Sequence of chain 1.A:
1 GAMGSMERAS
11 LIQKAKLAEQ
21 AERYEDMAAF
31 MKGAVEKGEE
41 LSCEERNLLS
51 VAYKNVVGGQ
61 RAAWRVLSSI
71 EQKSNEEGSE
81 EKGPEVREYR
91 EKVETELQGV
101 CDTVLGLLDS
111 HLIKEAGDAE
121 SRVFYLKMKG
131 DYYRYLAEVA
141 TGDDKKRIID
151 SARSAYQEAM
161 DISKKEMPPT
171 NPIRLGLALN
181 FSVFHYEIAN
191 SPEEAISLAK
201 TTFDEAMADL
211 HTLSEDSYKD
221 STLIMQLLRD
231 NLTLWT

This protein binds this small molecule.
Small molecule (SMILES): CC(C)[C@H](NC(=O)[C@@H](NC(=O)[C@H](C)NC(=O)[C@H](CCCN=C(N)N)NC(=O)[C@H](CCCN=C(N)N)NC(=O)CN)[C@@H](C)OP(=O)(O)O)C(=O)N1CCC[C@H]1C(=O)N[C@@H](CC1=CN=C2C=CC=CC12)C(=O)N[C@@H](CO)C(=O)N[C@H](C=O)Cc1cnc[nH]1

Binding-site contacts:
Ligand atom NH2 contacts residue ARG61 of chain 1.A at 3.6 Å (salt-bridge).
Ligand atom O contacts residue PRO172 of chain 1.A at 3.0 Å.
Ligand atom CA contacts residue ASN231 of chain 1.A at 3.4 Å.
Ligand atom OG contacts residue ASN47 of chain 1.A at 2.9 Å (h-bond).
Ligand atom CB contacts residue ILE173 of chain 1.A at 3.4 Å (hydrophobic).
Ligand atom NH2 contacts residue ARG65 of chain 1.A at 3.5 Å (salt-bridge).
Ligand atom N contacts residue ASN47 of chain 1.A at 2.8 Å (h-bond).
Ligand atom O contacts residue LYS127 of chain 1.A at 2.9 Å (salt-bridge).
Ligand atom CB contacts residue ASN47 of chain 1.A at 3.7 Å.
Ligand atom O3P contacts residue ARG134 of chain 1.A at 2.9 Å (salt-bridge).
Ligand atom C contacts residue ASN231 of chain 1.A at 3.6 Å.
Ligand atom O contacts residue VAL183 of chain 1.A at 3.5 Å.
Ligand atom O1P contacts residue ARG61 of chain 1.A at 2.9 Å (salt-bridge).
Ligand atom O contacts residue ASN231 of chain 1.A at 3.0 Å (h-bond).
Ligand atom O contacts residue ASN180 of chain 1.A at 2.9 Å (h-bond).
Ligand atom CG2 contacts residue GLY176 of chain 1.A at 3.6 Å.
Ligand atom O2P contacts residue ARG134 of chain 1.A at 2.8 Å (salt-bridge).
Ligand atom CG2 contacts residue ASN180 of chain 1.A at 3.6 Å.
Ligand atom O contacts residue LEU179 of chain 1.A at 3.5 Å.
Ligand atom O3P contacts residue TYR135 of chain 1.A at 2.5 Å (h-bond).
Ligand atom O1P contacts residue LYS54 of chain 1.A at 3.3 Å.
Ligand atom O contacts residue SER50 of chain 1.A at 3.0 Å (h-bond).
Ligand atom CB contacts residue LYS54 of chain 1.A at 3.4 Å.
Ligand atom C contacts residue ASN180 of chain 1.A at 3.6 Å.
Ligand atom CA contacts residue ASN180 of chain 1.A at 3.2 Å.
Ligand atom CB contacts residue ASN231 of chain 1.A at 3.6 Å.
Ligand atom O contacts residue LEU234 of chain 1.A at 3.5 Å.
Ligand atom NH2 contacts residue GLU187 of chain 1.A at 2.9 Å (salt-bridge).
Ligand atom CB contacts residue ASN47 of chain 1.A at 3.5 Å.
Ligand atom CD contacts residue GLU187 of chain 1.A at 3.6 Å.
Ligand atom CA contacts residue ASN47 of chain 1.A at 3.5 Å.
Ligand atom CZ contacts residue GLU187 of chain 1.A at 3.5 Å.
Ligand atom CG1 contacts residue LEU227 of chain 1.A at 3.5 Å (hydrophobic).
Ligand atom CB contacts residue ASN180 of chain 1.A at 3.3 Å.
Ligand atom N contacts residue ASN231 of chain 1.A at 2.8 Å (h-bond).
Ligand atom O2P contacts residue ARG61 of chain 1.A at 2.9 Å (salt-bridge).
Ligand atom C contacts residue ASN47 of chain 1.A at 3.6 Å.
Ligand atom NE contacts residue GLU187 of chain 1.A at 2.9 Å (salt-bridge).
Ligand atom N contacts residue ASN180 of chain 1.A at 3.0 Å (h-bond).
Ligand atom CH2 contacts residue LEU223 of chain 1.A at 3.6 Å (hydrophobic).